A protein and the small-molecule ligand that binds it are described below.
Small molecule (SMILES): O=C(O)[C@@H]1CCCN1

Sequence of chain 1.B:
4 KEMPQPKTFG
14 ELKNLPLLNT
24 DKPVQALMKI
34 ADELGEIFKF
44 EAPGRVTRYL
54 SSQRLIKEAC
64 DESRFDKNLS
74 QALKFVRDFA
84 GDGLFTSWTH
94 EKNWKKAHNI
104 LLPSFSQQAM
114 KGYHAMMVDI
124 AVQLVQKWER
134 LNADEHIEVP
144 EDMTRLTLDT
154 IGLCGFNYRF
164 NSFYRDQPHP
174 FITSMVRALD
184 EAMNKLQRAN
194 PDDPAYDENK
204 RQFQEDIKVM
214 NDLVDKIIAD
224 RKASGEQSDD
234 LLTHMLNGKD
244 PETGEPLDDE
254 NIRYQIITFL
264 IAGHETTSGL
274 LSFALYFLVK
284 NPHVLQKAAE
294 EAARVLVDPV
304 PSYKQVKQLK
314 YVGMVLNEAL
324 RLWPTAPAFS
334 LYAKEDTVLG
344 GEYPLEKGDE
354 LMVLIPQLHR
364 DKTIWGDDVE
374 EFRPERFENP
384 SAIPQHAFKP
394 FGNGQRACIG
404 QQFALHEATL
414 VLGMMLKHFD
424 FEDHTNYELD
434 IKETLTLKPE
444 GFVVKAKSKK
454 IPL

Binding-site contacts:
Ligand atom O contacts residue PHE1 of chain 1.M at 2.3 Å (h-bond).
Ligand atom CG contacts residue PHE1 of chain 1.M at 3.3 Å (hydrophobic).
Ligand atom C contacts residue PHE1 of chain 1.M at 1.4 Å (hydrophobic).
Ligand atom CB contacts residue LEU30 of chain 1.B at 3.9 Å (hydrophobic).
Ligand atom C contacts residue TYR52 of chain 1.B at 3.7 Å (hydrophobic).
Ligand atom O contacts residue MET355 of chain 1.B at 3.5 Å.
Ligand atom CG contacts residue MET186 of chain 1.B at 4.4 Å (hydrophobic).
Ligand atom N contacts residue PHE1 of chain 1.M at 2.8 Å (h-bond).
Ligand atom CD contacts residue PHQ1 of chain 1.N at 2.5 Å.
Ligand atom O contacts residue PHQ1 of chain 1.N at 4.4 Å.
Ligand atom CG contacts residue PRO26 of chain 1.B at 3.9 Å (hydrophobic).
Ligand atom CA contacts residue PHE1 of chain 1.M at 2.4 Å (hydrophobic).
Ligand atom CA contacts residue PHQ1 of chain 1.N at 2.5 Å.
Ligand atom C contacts residue PHQ1 of chain 1.N at 3.4 Å.
Ligand atom CG contacts residue PHQ1 of chain 1.N at 3.7 Å.
Ligand atom N contacts residue PHQ1 of chain 1.N at 1.3 Å.
Ligand atom CD contacts residue MET186 of chain 1.B at 4.0 Å (hydrophobic).
Ligand atom O contacts residue LEU30 of chain 1.B at 3.9 Å.
Ligand atom O contacts residue TYR52 of chain 1.B at 2.7 Å (h-bond).
Ligand atom CG contacts residue LEU189 of chain 1.B at 4.2 Å (hydrophobic).
Ligand atom CD contacts residue LEU189 of chain 1.B at 3.9 Å (hydrophobic).
Ligand atom C contacts residue MET355 of chain 1.B at 3.9 Å (hydrophobic).
Ligand atom CB contacts residue VAL27 of chain 1.B at 3.8 Å (hydrophobic).
Ligand atom CB contacts residue PHE1 of chain 1.M at 3.3 Å (hydrophobic).
Ligand atom CD contacts residue PHE1 of chain 1.M at 3.3 Å (hydrophobic).
Ligand atom CB contacts residue PRO26 of chain 1.B at 4.3 Å (hydrophobic).
Ligand atom CB contacts residue PHQ1 of chain 1.N at 3.6 Å.